Sequence of chain 1.A:
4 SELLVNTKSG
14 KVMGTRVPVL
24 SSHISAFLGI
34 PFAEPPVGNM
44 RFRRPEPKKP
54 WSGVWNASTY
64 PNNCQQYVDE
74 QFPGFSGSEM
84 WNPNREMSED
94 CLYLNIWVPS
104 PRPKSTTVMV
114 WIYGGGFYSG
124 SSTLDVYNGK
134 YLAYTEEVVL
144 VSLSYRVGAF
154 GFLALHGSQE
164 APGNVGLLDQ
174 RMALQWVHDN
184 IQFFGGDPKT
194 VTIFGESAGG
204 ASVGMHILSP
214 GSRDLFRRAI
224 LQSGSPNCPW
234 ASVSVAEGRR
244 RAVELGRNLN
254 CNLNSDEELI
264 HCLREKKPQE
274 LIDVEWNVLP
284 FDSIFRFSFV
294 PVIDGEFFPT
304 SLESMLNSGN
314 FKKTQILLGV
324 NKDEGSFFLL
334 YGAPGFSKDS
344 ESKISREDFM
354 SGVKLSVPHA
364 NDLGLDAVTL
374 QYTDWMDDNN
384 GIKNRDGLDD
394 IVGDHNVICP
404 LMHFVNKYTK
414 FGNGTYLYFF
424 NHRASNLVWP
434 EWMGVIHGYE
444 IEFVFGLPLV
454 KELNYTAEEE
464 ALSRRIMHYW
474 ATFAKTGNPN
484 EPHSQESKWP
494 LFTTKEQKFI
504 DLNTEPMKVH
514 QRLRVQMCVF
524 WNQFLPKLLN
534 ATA

A protein and the small-molecule ligand that binds it are described below.
Small molecule (SMILES): CC(=O)SCC[N+](C)(C)C

Binding-site contacts:
Ligand atom N1 contacts residue TYR70 of chain 1.A at 4.0 Å.
Ligand atom C5 contacts residue TYR334 of chain 1.A at 3.8 Å (hydrophobic).
Ligand atom C6 contacts residue PHE331 of chain 1.A at 4.4 Å (hydrophobic).
Ligand atom O7 contacts residue PHE330 of chain 1.A at 4.4 Å.
Ligand atom C10 contacts residue TRP279 of chain 1.A at 3.0 Å (hydrophobic).
Ligand atom N1 contacts residue TRP279 of chain 1.A at 4.0 Å.
Ligand atom C5 contacts residue TYR121 of chain 1.A at 3.6 Å (hydrophobic).
Ligand atom C6 contacts residue PHE330 of chain 1.A at 2.7 Å (hydrophobic).
Ligand atom C9 contacts residue TYR70 of chain 1.A at 3.7 Å (hydrophobic).
Ligand atom C8 contacts residue TRP279 of chain 1.A at 3.9 Å (hydrophobic).
Ligand atom O7 contacts residue TYR70 of chain 1.A at 4.0 Å.
Ligand atom O7 contacts residue TYR334 of chain 1.A at 3.7 Å.
Ligand atom C2 contacts residue TYR70 of chain 1.A at 3.6 Å (hydrophobic).
Ligand atom S24 contacts residue TYR121 of chain 1.A at 4.4 Å.
Ligand atom C6 contacts residue TYR334 of chain 1.A at 3.9 Å (hydrophobic).
Ligand atom C2 contacts residue TRP279 of chain 1.A at 3.8 Å (hydrophobic).
Ligand atom C3 contacts residue TYR70 of chain 1.A at 4.5 Å (hydrophobic).
Ligand atom C6 contacts residue TYR121 of chain 1.A at 3.7 Å (hydrophobic).
Ligand atom S24 contacts residue TRP279 of chain 1.A at 3.9 Å.
Ligand atom C5 contacts residue PHE330 of chain 1.A at 4.1 Å (hydrophobic).
Ligand atom C10 contacts residue TYR70 of chain 1.A at 4.0 Å (hydrophobic).
Ligand atom O7 contacts residue TYR121 of chain 1.A at 3.6 Å.